This small molecule binds to this protein.
Small molecule (SMILES): CC(=O)N[C@@H]1[C@@H](O)[C@H](O)[C@@H](CO)O[C@H]1O

Binding-site contacts:
Ligand atom C6 contacts residue SER284 of chain 1.K at 3.4 Å.
Ligand atom O6 contacts residue ASN318 of chain 1.K at 3.0 Å (h-bond).
Ligand atom C6 contacts residue ASN318 of chain 1.K at 3.2 Å.
Ligand atom O4 contacts residue ASN318 of chain 1.K at 4.5 Å.
Ligand atom O6 contacts residue SER284 of chain 1.K at 2.9 Å (h-bond).

Sequence of chain 1.K:
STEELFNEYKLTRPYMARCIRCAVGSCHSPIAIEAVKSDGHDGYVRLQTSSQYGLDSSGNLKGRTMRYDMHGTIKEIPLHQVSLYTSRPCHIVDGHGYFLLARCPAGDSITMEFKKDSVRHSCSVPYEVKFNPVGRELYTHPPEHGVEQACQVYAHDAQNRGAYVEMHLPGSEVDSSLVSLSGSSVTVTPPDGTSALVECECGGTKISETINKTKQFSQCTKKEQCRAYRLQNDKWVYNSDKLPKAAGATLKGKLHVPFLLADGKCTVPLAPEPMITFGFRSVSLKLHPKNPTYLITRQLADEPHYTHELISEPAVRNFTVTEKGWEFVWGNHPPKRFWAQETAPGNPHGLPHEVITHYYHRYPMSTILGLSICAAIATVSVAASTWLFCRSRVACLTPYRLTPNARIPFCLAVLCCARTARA